This protein binds this small molecule.
Small molecule (SMILES): CC(C)C[C@H](NC(=O)[C@H](CC(N)=O)NC(=O)[C@H](Cc1cnc[nH]1)NC(=O)[C@H](CC(N)=O)NC(=O)[C@@H](NC(=O)[C@H](CC(C)C)NC(=O)[C@H](CC(N)=O)N1OC(=O)C[C@H](NC(=O)CN)C1=O)[C@@H](C)O)C(=O)N[C@@H](CCCN=C(N)N)C(=O)O

Binding-site contacts:
Ligand atom C contacts residue TYR57 of chain 1.D at 3.5 Å (hydrophobic).
Ligand atom CB contacts residue TYR50 of chain 1.D at 3.7 Å (hydrophobic).
Ligand atom C contacts residue TYR106 of chain 1.D at 2.5 Å (hydrophobic).
Ligand atom ND2 contacts residue ASN52 of chain 1.D at 2.6 Å (h-bond).
Ligand atom CA contacts residue TYR50 of chain 1.D at 3.6 Å (hydrophobic).
Ligand atom ND2 contacts residue LYS59 of chain 1.D at 2.8 Å (salt-bridge).
Ligand atom O contacts residue TYR106 of chain 1.D at 4.0 Å.
Ligand atom CA contacts residue TYR50 of chain 1.D at 3.8 Å (hydrophobic).
Ligand atom ND2 contacts residue TYR50 of chain 1.D at 3.0 Å (h-bond).
Ligand atom C contacts residue LYS59 of chain 1.D at 3.7 Å.
Ligand atom N contacts residue TYR106 of chain 1.D at 2.4 Å (h-bond).
Ligand atom CG contacts residue ASN52 of chain 1.D at 3.6 Å.
Ligand atom C contacts residue TYR50 of chain 1.D at 3.8 Å (hydrophobic).
Ligand atom OD1 contacts residue TYR50 of chain 1.D at 3.0 Å (h-bond).
Ligand atom C contacts residue TYR57 of chain 1.D at 3.4 Å (hydrophobic).
Ligand atom CG contacts residue TYR50 of chain 1.D at 2.7 Å (hydrophobic).
Ligand atom O contacts residue TYR57 of chain 1.D at 2.5 Å (h-bond).
Ligand atom CD1 contacts residue LEU94 of chain 1.C at 3.2 Å (hydrophobic).
Ligand atom O contacts residue TYR106 of chain 1.D at 2.3 Å (h-bond).
Ligand atom N contacts residue TYR57 of chain 1.D at 3.8 Å.
Ligand atom CG contacts residue SER31 of chain 1.D at 3.8 Å.
Ligand atom CG2 contacts residue ARG96 of chain 1.C at 3.9 Å.
Ligand atom O contacts residue LYS59 of chain 1.D at 3.9 Å.
Ligand atom N contacts residue LYS59 of chain 1.D at 3.2 Å (salt-bridge).
Ligand atom CA contacts residue TYR106 of chain 1.D at 3.7 Å (hydrophobic).
Ligand atom CB contacts residue TYR106 of chain 1.D at 2.6 Å (hydrophobic).
Ligand atom N contacts residue LYS59 of chain 1.D at 3.8 Å.
Ligand atom ND2 contacts residue SER31 of chain 1.D at 2.7 Å (h-bond).
Ligand atom CA contacts residue LYS59 of chain 1.D at 3.0 Å.
Ligand atom CG contacts residue TYR106 of chain 1.D at 3.9 Å (hydrophobic).
Ligand atom CG2 contacts residue TYR50 of chain 1.D at 3.8 Å (hydrophobic).
Ligand atom CG contacts residue LYS59 of chain 1.D at 3.8 Å.
Ligand atom CA contacts residue TYR106 of chain 1.D at 2.2 Å (hydrophobic).
Ligand atom CB contacts residue TYR101 of chain 1.D at 3.8 Å (hydrophobic).
Ligand atom O contacts residue TYR57 of chain 1.D at 3.2 Å (h-bond).
Ligand atom N contacts residue TYR50 of chain 1.D at 3.1 Å (h-bond).
Ligand atom C contacts residue TYR106 of chain 1.D at 3.5 Å (hydrophobic).
Ligand atom OD1 contacts residue TYR57 of chain 1.D at 3.9 Å.
Ligand atom OG1 contacts residue TYR106 of chain 1.D at 3.8 Å.
Ligand atom CB contacts residue TYR50 of chain 1.D at 3.2 Å (hydrophobic).

Sequence of chain 1.D:
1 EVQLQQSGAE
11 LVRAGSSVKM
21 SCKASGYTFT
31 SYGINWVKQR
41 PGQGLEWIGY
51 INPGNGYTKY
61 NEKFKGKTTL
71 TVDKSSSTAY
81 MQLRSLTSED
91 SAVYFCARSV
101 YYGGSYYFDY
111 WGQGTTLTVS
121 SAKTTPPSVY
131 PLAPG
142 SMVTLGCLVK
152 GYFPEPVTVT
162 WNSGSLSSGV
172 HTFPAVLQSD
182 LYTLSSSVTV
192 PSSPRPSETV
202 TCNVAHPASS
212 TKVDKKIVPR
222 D

Sequence of chain 1.C:
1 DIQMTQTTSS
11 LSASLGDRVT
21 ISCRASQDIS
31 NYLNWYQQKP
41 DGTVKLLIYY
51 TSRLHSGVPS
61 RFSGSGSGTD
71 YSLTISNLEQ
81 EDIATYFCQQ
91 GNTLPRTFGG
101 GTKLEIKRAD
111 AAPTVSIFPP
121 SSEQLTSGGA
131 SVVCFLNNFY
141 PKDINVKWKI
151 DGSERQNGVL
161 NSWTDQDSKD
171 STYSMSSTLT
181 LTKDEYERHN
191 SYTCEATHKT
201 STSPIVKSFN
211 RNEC